The protein below binds the small molecule below.
Small molecule (SMILES): C[C@@H](O)CCO

Sequence of chain 1.D:
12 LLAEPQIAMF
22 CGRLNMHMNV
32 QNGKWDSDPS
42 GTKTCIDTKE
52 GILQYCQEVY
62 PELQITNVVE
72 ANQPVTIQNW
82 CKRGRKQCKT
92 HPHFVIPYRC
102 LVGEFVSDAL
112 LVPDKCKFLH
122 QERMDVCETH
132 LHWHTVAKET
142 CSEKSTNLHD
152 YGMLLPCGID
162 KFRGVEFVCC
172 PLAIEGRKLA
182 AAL

Binding-site contacts:
Ligand atom C4 contacts residue ILE160 of chain 1.D at 4.0 Å (hydrophobic).
Ligand atom O1 contacts residue CYS158 of chain 1.D at 3.6 Å.
Ligand atom C3 contacts residue GLY159 of chain 1.D at 4.2 Å.
Ligand atom C1 contacts residue PRO157 of chain 1.D at 4.0 Å (hydrophobic).
Ligand atom O1 contacts residue GLY159 of chain 1.D at 3.8 Å.
Ligand atom C2 contacts residue CYS158 of chain 1.D at 4.4 Å (hydrophobic).
Ligand atom C3 contacts residue ASN68 of chain 1.D at 4.4 Å.
Ligand atom O3 contacts residue ASN68 of chain 1.D at 3.6 Å.
Ligand atom C2 contacts residue GLY159 of chain 1.D at 3.8 Å.
Ligand atom C1 contacts residue GLY159 of chain 1.D at 4.4 Å.
Ligand atom O1 contacts residue PRO157 of chain 1.D at 3.6 Å (h-bond).
Ligand atom O3 contacts residue THR67 of chain 1.D at 3.6 Å.
Ligand atom O3 contacts residue GLY159 of chain 1.D at 4.2 Å.
Ligand atom C4 contacts residue GLY159 of chain 1.D at 3.4 Å.
Ligand atom C2 contacts residue ASN68 of chain 1.D at 4.0 Å.
Ligand atom O3 contacts residue ILE160 of chain 1.D at 4.3 Å.